Binding-site contacts:
Ligand atom C01 contacts residue VAL79 of chain 1.A at 3.5 Å (hydrophobic).
Ligand atom O14 contacts residue ASN18 of chain 1.A at 3.0 Å (h-bond).
Ligand atom C12 contacts residue SER113 of chain 1.A at 3.9 Å.
Ligand atom O10 contacts residue SER110 of chain 1.A at 3.8 Å.
Ligand atom C04 contacts residue CYS88 of chain 1.A at 4.0 Å (hydrophobic).
Ligand atom C13 contacts residue ASN18 of chain 1.A at 3.3 Å.
Ligand atom O15 contacts residue ASN18 of chain 1.A at 3.6 Å.
Ligand atom C02 contacts residue ASN18 of chain 1.A at 3.8 Å.
Ligand atom O11 contacts residue ILE151 of chain 1.A at 3.7 Å.
Ligand atom O11 contacts residue THR112 of chain 1.A at 3.5 Å (h-bond).
Ligand atom C07 contacts residue PHE187 of chain 1.A at 4.0 Å (hydrophobic).
Ligand atom O11 contacts residue SER110 of chain 1.A at 2.7 Å (h-bond).
Ligand atom C09 contacts residue THR60 of chain 1.A at 3.5 Å.
Ligand atom C06 contacts residue ALA188 of chain 1.A at 3.9 Å (hydrophobic).
Ligand atom O03 contacts residue ILE151 of chain 1.A at 3.9 Å.
Ligand atom O15 contacts residue TYR243 of chain 1.A at 2.4 Å (h-bond).
Ligand atom C09 contacts residue SER110 of chain 1.A at 3.5 Å.
Ligand atom C09 contacts residue SER113 of chain 1.A at 3.8 Å.
Ligand atom O10 contacts residue THR60 of chain 1.A at 2.6 Å (h-bond).
Ligand atom C09 contacts residue THR112 of chain 1.A at 3.7 Å.
Ligand atom C09 contacts residue ARG111 of chain 1.A at 3.9 Å.
Ligand atom C01 contacts residue CYS88 of chain 1.A at 3.5 Å (hydrophobic).
Ligand atom O14 contacts residue GLY152 of chain 1.A at 3.1 Å (h-bond).
Ligand atom C01 contacts residue PHE187 of chain 1.A at 4.0 Å (hydrophobic).
Ligand atom O11 contacts residue SER113 of chain 1.A at 2.8 Å (h-bond).
Ligand atom O03 contacts residue CYS88 of chain 1.A at 3.2 Å (h-bond).
Ligand atom C07 contacts residue THR60 of chain 1.A at 4.0 Å.
Ligand atom O14 contacts residue TYR243 of chain 1.A at 3.1 Å (h-bond).
Ligand atom C08 contacts residue ILE151 of chain 1.A at 3.8 Å (hydrophobic).
Ligand atom C13 contacts residue TYR243 of chain 1.A at 3.1 Å (hydrophobic).
Ligand atom O15 contacts residue LEU247 of chain 1.A at 3.5 Å.
Ligand atom C09 contacts residue ILE151 of chain 1.A at 3.9 Å (hydrophobic).
Ligand atom O11 contacts residue ARG111 of chain 1.A at 3.9 Å.
Ligand atom O10 contacts residue THR112 of chain 1.A at 3.1 Å (h-bond).
Ligand atom C02 contacts residue CYS88 of chain 1.A at 3.3 Å (hydrophobic).
Ligand atom C13 contacts residue ALA87 of chain 1.A at 3.5 Å (hydrophobic).
Ligand atom O15 contacts residue ALA87 of chain 1.A at 3.2 Å.
Ligand atom C12 contacts residue ILE151 of chain 1.A at 3.5 Å (hydrophobic).
Ligand atom O10 contacts residue ARG111 of chain 1.A at 3.1 Å (salt-bridge).
Ligand atom O14 contacts residue ALA87 of chain 1.A at 3.3 Å.

Sequence of chain 1.A:
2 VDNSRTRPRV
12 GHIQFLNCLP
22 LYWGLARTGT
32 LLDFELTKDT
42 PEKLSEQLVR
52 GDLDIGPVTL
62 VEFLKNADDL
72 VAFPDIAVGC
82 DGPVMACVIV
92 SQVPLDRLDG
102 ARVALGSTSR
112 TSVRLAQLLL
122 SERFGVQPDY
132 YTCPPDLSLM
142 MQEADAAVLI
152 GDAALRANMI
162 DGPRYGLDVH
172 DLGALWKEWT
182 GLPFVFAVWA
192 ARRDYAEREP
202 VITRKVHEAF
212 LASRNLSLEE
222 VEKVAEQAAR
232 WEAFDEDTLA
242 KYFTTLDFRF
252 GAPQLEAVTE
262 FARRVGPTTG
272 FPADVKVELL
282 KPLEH

A small-molecule ligand and the protein it binds are described below.
Small molecule (SMILES): C=C(Oc1cccc(C(=O)O)c1)C(=O)O